Sequence of chain 1.C:
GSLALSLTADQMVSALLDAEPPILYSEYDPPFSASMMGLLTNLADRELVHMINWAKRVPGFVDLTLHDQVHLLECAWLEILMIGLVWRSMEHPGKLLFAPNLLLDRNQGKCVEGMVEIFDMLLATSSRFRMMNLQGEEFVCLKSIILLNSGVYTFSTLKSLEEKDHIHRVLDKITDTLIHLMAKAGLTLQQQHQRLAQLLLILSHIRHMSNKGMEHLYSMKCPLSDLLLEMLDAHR

This protein binds this small molecule.
Small molecule (SMILES): O=S(=O)(Oc1ccc(-n2cncn2)cc1)[C@@H]1C[C@@H]2O[C@H]1C(c1ccc(O)cc1)=C2c1ccc(O)cc1

Binding-site contacts:
Ligand atom CAK contacts residue LEU93 of chain 1.C at 3.5 Å (hydrophobic).
Ligand atom CAM contacts residue GLU59 of chain 1.C at 3.3 Å.
Ligand atom CAI contacts residue PHE110 of chain 1.C at 3.6 Å (hydrophobic).
Ligand atom OBB contacts residue THR53 of chain 1.C at 3.5 Å (h-bond).
Ligand atom CAP contacts residue ALA56 of chain 1.C at 3.4 Å (hydrophobic).
Ligand atom CAR contacts residue THR53 of chain 1.C at 3.7 Å.
Ligand atom OBE contacts residue ILE130 of chain 1.C at 3.3 Å.
Ligand atom CAY contacts residue HIS230 of chain 1.C at 3.6 Å.
Ligand atom OBC contacts residue ARG100 of chain 1.C at 3.4 Å (salt-bridge).
Ligand atom CBA contacts residue LEU231 of chain 1.C at 3.7 Å (hydrophobic).
Ligand atom NBF contacts residue VAL124 of chain 1.C at 3.2 Å.
Ligand atom CBH contacts residue GLU125 of chain 1.C at 3.3 Å.
Ligand atom OAG contacts residue LEU52 of chain 1.C at 3.8 Å.
Ligand atom CAS contacts residue LEU52 of chain 1.C at 3.6 Å (hydrophobic).
Ligand atom NBG contacts residue VAL124 of chain 1.C at 3.2 Å.
Ligand atom CAR contacts residue LEU231 of chain 1.C at 3.7 Å (hydrophobic).
Ligand atom OBC contacts residue GLU59 of chain 1.C at 2.7 Å (salt-bridge).
Ligand atom OBC contacts residue LEU93 of chain 1.C at 3.6 Å (h-bond).
Ligand atom NBG contacts residue GLU125 of chain 1.C at 2.7 Å (salt-bridge).
Ligand atom CAZ contacts residue HIS230 of chain 1.C at 3.4 Å.
Ligand atom OBE contacts residue GLY227 of chain 1.C at 3.0 Å.
Ligand atom CAX contacts residue HIS230 of chain 1.C at 3.4 Å.
Ligand atom CAL contacts residue LEU93 of chain 1.C at 3.8 Å (hydrophobic).
Ligand atom CAR contacts residue MET49 of chain 1.C at 3.6 Å (hydrophobic).
Ligand atom CAJ contacts residue PHE110 of chain 1.C at 3.7 Å (hydrophobic).
Ligand atom NBI contacts residue VAL124 of chain 1.C at 3.4 Å.
Ligand atom CBA contacts residue MET49 of chain 1.C at 3.8 Å (hydrophobic).
Ligand atom OBD contacts residue ILE130 of chain 1.C at 3.7 Å.
Ligand atom CAZ contacts residue MET49 of chain 1.C at 3.6 Å (hydrophobic).
Ligand atom OBB contacts residue LEU246 of chain 1.C at 3.6 Å.
Ligand atom CAS contacts residue MET49 of chain 1.C at 3.7 Å (hydrophobic).
Ligand atom OAU contacts residue GLY227 of chain 1.C at 3.6 Å.
Ligand atom CAQ contacts residue LEU231 of chain 1.C at 3.7 Å (hydrophobic).
Ligand atom CBJ contacts residue VAL124 of chain 1.C at 3.4 Å (hydrophobic).
Ligand atom OBE contacts residue MET94 of chain 1.C at 3.5 Å.
Ligand atom CAL contacts residue GLU59 of chain 1.C at 3.4 Å.
Ligand atom CBH contacts residue VAL124 of chain 1.C at 3.3 Å (hydrophobic).
Ligand atom CBJ contacts residue MET234 of chain 1.C at 3.8 Å (hydrophobic).
Ligand atom CAW contacts residue HIS230 of chain 1.C at 3.6 Å.
Ligand atom CAC contacts residue MET94 of chain 1.C at 3.7 Å (hydrophobic).